Binding-site contacts:
Ligand atom CD1 contacts residue VAL40 of chain 1.A at 3.8 Å (hydrophobic).
Ligand atom CG contacts residue VAL40 of chain 1.A at 3.6 Å (hydrophobic).
Ligand atom C contacts residue VAL205 of chain 6.A at 3.6 Å (hydrophobic).
Ligand atom CZ contacts residue ALA42 of chain 6.A at 3.6 Å (hydrophobic).
Ligand atom CE3 contacts residue LEU41 of chain 1.A at 3.9 Å (hydrophobic).
Ligand atom CD2 contacts residue GLU45 of chain 6.A at 3.6 Å.
Ligand atom NE1 contacts residue VAL40 of chain 1.A at 3.8 Å.
Ligand atom CE2 contacts residue VAL40 of chain 1.A at 3.6 Å (hydrophobic).
Ligand atom CZ contacts residue SER38 of chain 6.A at 3.4 Å.
Ligand atom CZ2 contacts residue ASN74 of chain 1.A at 3.5 Å.
Ligand atom N contacts residue ASN49 of chain 1.A at 3.5 Å (h-bond).
Ligand atom CZ2 contacts residue ARG34 of chain 6.A at 3.6 Å.
Ligand atom CA contacts residue ASN49 of chain 1.A at 3.8 Å.
Ligand atom CA contacts residue GLU44 of chain 1.A at 3.3 Å.
Ligand atom NE1 contacts residue ASN74 of chain 1.A at 3.0 Å (h-bond).
Ligand atom CA contacts residue GLU44 of chain 1.A at 3.7 Å.
Ligand atom O contacts residue ASN207 of chain 6.A at 3.1 Å (h-bond).
Ligand atom O contacts residue VAL205 of chain 6.A at 3.5 Å (h-bond).
Ligand atom CB contacts residue GLU44 of chain 1.A at 3.2 Å.
Ligand atom O contacts residue ASN207 of chain 6.A at 2.8 Å (h-bond).
Ligand atom CE1 contacts residue SER38 of chain 6.A at 3.8 Å.
Ligand atom N contacts residue GLU44 of chain 1.A at 2.8 Å (salt-bridge).
Ligand atom CD1 contacts residue ASN207 of chain 6.A at 3.5 Å.
Ligand atom CD1 contacts residue ASN74 of chain 1.A at 3.8 Å.
Ligand atom CA contacts residue VAL205 of chain 6.A at 3.3 Å (hydrophobic).
Ligand atom CD2 contacts residue VAL40 of chain 1.A at 3.5 Å (hydrophobic).
Ligand atom C contacts residue GLU44 of chain 1.A at 3.1 Å.
Ligand atom CD1 contacts residue SER38 of chain 6.A at 3.7 Å.
Ligand atom CD2 contacts residue LEU41 of chain 6.A at 3.7 Å (hydrophobic).
Ligand atom O contacts residue VAL205 of chain 6.A at 3.1 Å (h-bond).
Ligand atom N contacts residue VAL205 of chain 6.A at 2.9 Å (h-bond).
Ligand atom O contacts residue GLU44 of chain 1.A at 3.8 Å.
Ligand atom CB contacts residue GLU44 of chain 1.A at 3.4 Å.
Ligand atom N contacts residue GLU44 of chain 1.A at 2.8 Å (salt-bridge).
Ligand atom CE2 contacts residue ASN207 of chain 6.A at 3.5 Å.
Ligand atom CZ2 contacts residue ASN207 of chain 6.A at 3.7 Å.
Ligand atom O contacts residue ALA206 of chain 6.A at 3.2 Å.
Ligand atom CH2 contacts residue ILE37 of chain 1.A at 3.8 Å (hydrophobic).
Ligand atom CH2 contacts residue ARG34 of chain 6.A at 3.4 Å.
Ligand atom NE1 contacts residue ASN207 of chain 6.A at 3.7 Å.

Sequence of chain 1.A:
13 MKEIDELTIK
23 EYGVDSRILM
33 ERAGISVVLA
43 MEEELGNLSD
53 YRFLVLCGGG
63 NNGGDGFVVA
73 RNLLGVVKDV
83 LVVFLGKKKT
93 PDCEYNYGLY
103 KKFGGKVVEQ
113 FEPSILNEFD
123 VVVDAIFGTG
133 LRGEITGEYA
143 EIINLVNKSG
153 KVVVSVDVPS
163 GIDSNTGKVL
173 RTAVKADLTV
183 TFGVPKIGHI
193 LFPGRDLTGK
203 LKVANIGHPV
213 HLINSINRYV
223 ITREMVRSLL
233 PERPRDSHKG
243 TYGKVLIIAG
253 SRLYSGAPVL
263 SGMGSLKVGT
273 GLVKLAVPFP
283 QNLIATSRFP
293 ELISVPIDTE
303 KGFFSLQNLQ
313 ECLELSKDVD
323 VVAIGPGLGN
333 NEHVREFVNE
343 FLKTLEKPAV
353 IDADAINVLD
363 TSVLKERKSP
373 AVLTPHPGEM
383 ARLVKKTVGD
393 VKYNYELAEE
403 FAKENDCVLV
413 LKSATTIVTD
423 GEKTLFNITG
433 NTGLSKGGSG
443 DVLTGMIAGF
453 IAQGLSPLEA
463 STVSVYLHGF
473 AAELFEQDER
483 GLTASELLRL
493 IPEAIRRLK

The protein below binds the small molecule below.
Small molecule (SMILES): CC(C)C[C@H](NC(=O)[C@H](CC1=CN=C2C=CC=CC12)NC(=O)[C@H](C)NC(=O)[C@H](C)N)C(=O)N[C@@H](Cc1ccccc1)C(=O)N[C@@H](CCC(=O)O)C(=O)N[C@@H](C)C=O

Sequence of chain 6.A:
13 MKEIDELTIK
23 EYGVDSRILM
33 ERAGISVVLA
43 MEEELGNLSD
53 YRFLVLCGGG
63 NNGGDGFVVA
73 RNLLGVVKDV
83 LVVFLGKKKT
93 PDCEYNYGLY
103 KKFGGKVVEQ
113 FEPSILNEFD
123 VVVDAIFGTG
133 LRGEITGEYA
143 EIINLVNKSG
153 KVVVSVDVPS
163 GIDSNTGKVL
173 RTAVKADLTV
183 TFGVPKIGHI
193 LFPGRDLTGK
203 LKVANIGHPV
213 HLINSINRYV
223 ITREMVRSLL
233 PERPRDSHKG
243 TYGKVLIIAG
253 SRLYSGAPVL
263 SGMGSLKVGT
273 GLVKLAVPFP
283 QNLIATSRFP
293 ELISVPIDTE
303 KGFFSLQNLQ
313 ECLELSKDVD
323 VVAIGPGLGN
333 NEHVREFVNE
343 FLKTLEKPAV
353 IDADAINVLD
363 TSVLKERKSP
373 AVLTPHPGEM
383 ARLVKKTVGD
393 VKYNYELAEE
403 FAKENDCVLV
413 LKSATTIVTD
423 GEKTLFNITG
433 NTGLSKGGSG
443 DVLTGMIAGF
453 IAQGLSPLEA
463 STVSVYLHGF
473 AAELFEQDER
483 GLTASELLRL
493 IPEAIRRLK